Sequence of chain 1.A:
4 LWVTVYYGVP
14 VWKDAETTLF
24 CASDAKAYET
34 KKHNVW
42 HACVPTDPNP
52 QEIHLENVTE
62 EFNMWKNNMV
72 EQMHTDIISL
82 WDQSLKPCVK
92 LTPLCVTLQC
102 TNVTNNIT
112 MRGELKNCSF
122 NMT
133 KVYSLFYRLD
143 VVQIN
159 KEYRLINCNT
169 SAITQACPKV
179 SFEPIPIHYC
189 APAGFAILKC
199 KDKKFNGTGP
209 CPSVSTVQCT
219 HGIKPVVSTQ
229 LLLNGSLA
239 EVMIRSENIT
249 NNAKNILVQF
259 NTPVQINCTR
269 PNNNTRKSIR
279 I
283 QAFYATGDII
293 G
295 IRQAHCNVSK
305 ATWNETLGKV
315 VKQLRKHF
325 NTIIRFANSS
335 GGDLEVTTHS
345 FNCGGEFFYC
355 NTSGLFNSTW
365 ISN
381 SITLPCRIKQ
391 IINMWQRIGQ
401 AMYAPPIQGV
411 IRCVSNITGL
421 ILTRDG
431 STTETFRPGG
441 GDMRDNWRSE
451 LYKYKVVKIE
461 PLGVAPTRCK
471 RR

The small molecule below binds the protein below.
Small molecule (SMILES): CC(=O)N[C@H]1[C@H](O[C@H]2[C@H](O)[C@@H](NC(C)=O)CO[C@@H]2CO)O[C@H](CO)[C@@H](O[C@@H]2O[C@H](CO[C@H]3O[C@H](CO)[C@@H](O)[C@H](O)[C@@H]3O)[C@@H](O)[C@H](O[C@H]3O[C@H](CO)[C@@H](O)[C@H](O)[C@@H]3O)[C@@H]2O)[C@@H]1O

Binding-site contacts:
Ligand atom C6 contacts residue SER179 of chain 1.A at 3.6 Å.
Ligand atom C2 contacts residue GLU181 of chain 1.A at 4.3 Å.
Ligand atom O6 contacts residue SER179 of chain 1.A at 3.8 Å.
Ligand atom O4 contacts residue GLU181 of chain 1.A at 4.2 Å.
Ligand atom C7 contacts residue SER415 of chain 1.A at 3.7 Å.
Ligand atom N2 contacts residue SER415 of chain 1.A at 3.1 Å (h-bond).
Ligand atom C5 contacts residue GLU181 of chain 1.A at 3.4 Å.
Ligand atom O6 contacts residue GLY348 of chain 1.A at 3.3 Å.
Ligand atom O7 contacts residue CYS413 of chain 1.A at 4.0 Å.
Ligand atom C3 contacts residue GLU181 of chain 1.A at 3.9 Å.
Ligand atom C1 contacts residue GLU181 of chain 1.A at 3.7 Å.
Ligand atom C8 contacts residue ASN232 of chain 1.A at 4.3 Å.
Ligand atom O5 contacts residue VAL414 of chain 1.A at 4.0 Å.
Ligand atom C7 contacts residue ASN232 of chain 1.A at 4.2 Å.
Ligand atom C3 contacts residue VAL414 of chain 1.A at 3.6 Å (hydrophobic).
Ligand atom C6 contacts residue GLU181 of chain 1.A at 3.3 Å.
Ligand atom C3 contacts residue ASN232 of chain 1.A at 4.0 Å.
Ligand atom O7 contacts residue VAL414 of chain 1.A at 3.5 Å (h-bond).
Ligand atom O4 contacts residue VAL414 of chain 1.A at 3.5 Å (h-bond).
Ligand atom C1 contacts residue VAL414 of chain 1.A at 4.0 Å (hydrophobic).
Ligand atom O7 contacts residue GLU181 of chain 1.A at 3.9 Å.
Ligand atom C1 contacts residue ASN232 of chain 1.A at 1.8 Å.
Ligand atom C5 contacts residue ASN232 of chain 1.A at 3.9 Å.
Ligand atom C4 contacts residue GLU181 of chain 1.A at 3.8 Å.
Ligand atom C3 contacts residue SER415 of chain 1.A at 3.3 Å.
Ligand atom C1 contacts residue SER415 of chain 1.A at 3.7 Å.
Ligand atom C8 contacts residue SER415 of chain 1.A at 4.0 Å.
Ligand atom O5 contacts residue GLU181 of chain 1.A at 3.1 Å (salt-bridge).
Ligand atom N2 contacts residue ASN232 of chain 1.A at 3.1 Å (h-bond).
Ligand atom C2 contacts residue SER415 of chain 1.A at 3.5 Å.
Ligand atom C5 contacts residue VAL414 of chain 1.A at 3.2 Å (hydrophobic).
Ligand atom O3 contacts residue SER415 of chain 1.A at 4.0 Å.
Ligand atom O6 contacts residue GLU181 of chain 1.A at 3.9 Å.
Ligand atom O3 contacts residue GLU181 of chain 1.A at 3.1 Å (salt-bridge).
Ligand atom O7 contacts residue PRO182 of chain 1.A at 3.8 Å.
Ligand atom C4 contacts residue VAL414 of chain 1.A at 3.6 Å (hydrophobic).
Ligand atom C2 contacts residue ASN232 of chain 1.A at 2.7 Å.
Ligand atom C8 contacts residue LEU231 of chain 1.A at 3.6 Å (hydrophobic).
Ligand atom O5 contacts residue ASN232 of chain 1.A at 2.5 Å (h-bond).
Ligand atom C6 contacts residue VAL414 of chain 1.A at 4.1 Å (hydrophobic).